This protein binds this small molecule.
Small molecule (SMILES): CC(=O)N[C@@H]1[C@@H](O)[C@H](O)[C@@H](CO)O[C@H]1O

Sequence of chain 1.A:
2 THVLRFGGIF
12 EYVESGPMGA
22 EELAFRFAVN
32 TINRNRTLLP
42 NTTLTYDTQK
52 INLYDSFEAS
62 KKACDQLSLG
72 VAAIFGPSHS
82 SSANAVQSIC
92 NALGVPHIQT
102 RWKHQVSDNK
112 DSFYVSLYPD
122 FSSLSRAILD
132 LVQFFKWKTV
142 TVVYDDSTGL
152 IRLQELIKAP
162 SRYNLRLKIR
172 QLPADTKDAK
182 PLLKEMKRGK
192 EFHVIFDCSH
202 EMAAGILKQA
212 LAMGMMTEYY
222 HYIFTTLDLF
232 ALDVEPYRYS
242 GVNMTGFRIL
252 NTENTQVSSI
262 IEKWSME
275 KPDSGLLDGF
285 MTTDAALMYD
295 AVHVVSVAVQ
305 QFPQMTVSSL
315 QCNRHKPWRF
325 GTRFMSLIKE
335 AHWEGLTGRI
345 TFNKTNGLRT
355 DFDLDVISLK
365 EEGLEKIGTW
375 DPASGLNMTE

Binding-site contacts:
Ligand atom N2 contacts residue ASP375 of chain 1.A at 2.7 Å (salt-bridge).
Ligand atom C7 contacts residue ASN381 of chain 1.A at 3.6 Å.
Ligand atom O4 contacts residue SER378 of chain 1.A at 4.4 Å.
Ligand atom C5 contacts residue SER378 of chain 1.A at 4.1 Å.
Ligand atom N2 contacts residue THR373 of chain 1.A at 4.0 Å.
Ligand atom C3 contacts residue ASN381 of chain 1.A at 3.6 Å.
Ligand atom O7 contacts residue ASN381 of chain 1.A at 3.9 Å.
Ligand atom C8 contacts residue ASP375 of chain 1.A at 3.2 Å.
Ligand atom C1 contacts residue ASN381 of chain 1.A at 1.4 Å.
Ligand atom C3 contacts residue SER378 of chain 1.A at 3.5 Å.
Ligand atom C2 contacts residue ASN381 of chain 1.A at 2.2 Å.
Ligand atom C4 contacts residue ASN381 of chain 1.A at 4.0 Å.
Ligand atom O7 contacts residue THR373 of chain 1.A at 4.2 Å.
Ligand atom C4 contacts residue SER378 of chain 1.A at 4.2 Å.
Ligand atom C5 contacts residue ASN381 of chain 1.A at 3.6 Å.
Ligand atom C7 contacts residue ASP375 of chain 1.A at 3.3 Å.
Ligand atom O5 contacts residue SER378 of chain 1.A at 4.3 Å.
Ligand atom C1 contacts residue SER378 of chain 1.A at 3.6 Å.
Ligand atom C7 contacts residue THR373 of chain 1.A at 3.8 Å.
Ligand atom O7 contacts residue ASP375 of chain 1.A at 4.4 Å.
Ligand atom O3 contacts residue ASP375 of chain 1.A at 3.8 Å.
Ligand atom C8 contacts residue ASP357 of chain 1.A at 4.1 Å.
Ligand atom C2 contacts residue SER378 of chain 1.A at 4.0 Å.
Ligand atom O5 contacts residue ASN381 of chain 1.A at 2.3 Å (h-bond).
Ligand atom N2 contacts residue ASN381 of chain 1.A at 2.7 Å (h-bond).
Ligand atom C1 contacts residue ASP375 of chain 1.A at 4.4 Å.
Ligand atom C8 contacts residue THR373 of chain 1.A at 3.8 Å.
Ligand atom N2 contacts residue SER378 of chain 1.A at 4.2 Å.
Ligand atom C3 contacts residue ASP375 of chain 1.A at 3.7 Å.
Ligand atom C2 contacts residue ASP375 of chain 1.A at 3.7 Å.
Ligand atom O3 contacts residue SER378 of chain 1.A at 4.4 Å.